Sequence of chain 1.C:
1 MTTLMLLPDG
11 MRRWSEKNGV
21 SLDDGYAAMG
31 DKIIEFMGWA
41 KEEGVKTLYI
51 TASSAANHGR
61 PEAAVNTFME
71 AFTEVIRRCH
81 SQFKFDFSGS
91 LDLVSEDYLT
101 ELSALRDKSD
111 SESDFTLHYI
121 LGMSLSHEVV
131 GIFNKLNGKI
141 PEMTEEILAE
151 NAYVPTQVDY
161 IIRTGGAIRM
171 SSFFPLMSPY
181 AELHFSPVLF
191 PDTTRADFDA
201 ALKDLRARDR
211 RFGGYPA

Sequence of chain 1.H:
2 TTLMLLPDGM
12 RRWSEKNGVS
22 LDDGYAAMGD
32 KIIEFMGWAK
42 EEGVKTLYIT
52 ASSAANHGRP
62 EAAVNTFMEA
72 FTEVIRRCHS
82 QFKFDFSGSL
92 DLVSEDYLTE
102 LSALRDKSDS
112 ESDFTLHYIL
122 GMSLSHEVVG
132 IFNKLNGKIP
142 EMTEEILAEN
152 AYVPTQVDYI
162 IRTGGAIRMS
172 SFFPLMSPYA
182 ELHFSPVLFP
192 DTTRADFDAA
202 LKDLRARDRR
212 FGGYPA

Binding-site contacts:
Ligand atom P3 contacts residue DST1 of chain 1.EA at 4.0 Å.
Ligand atom P1 contacts residue ARG169 of chain 1.H at 3.7 Å.
Ligand atom S9 contacts residue ASN57 of chain 1.H at 3.6 Å (h-bond).
Ligand atom C14 contacts residue SER53 of chain 1.H at 4.2 Å.
Ligand atom O6 contacts residue ARG169 of chain 1.H at 3.3 Å (salt-bridge).
Ligand atom C14 contacts residue THR51 of chain 1.H at 3.6 Å.
Ligand atom C14 contacts residue PHE173 of chain 1.H at 3.5 Å (hydrophobic).
Ligand atom O2 contacts residue ARG163 of chain 1.H at 3.3 Å (salt-bridge).
Ligand atom C12 contacts residue DST1 of chain 1.EA at 3.8 Å.
Ligand atom S9 contacts residue PHE173 of chain 1.H at 3.8 Å.
Ligand atom C11 contacts residue PHE173 of chain 1.H at 3.6 Å (hydrophobic).
Ligand atom C11 contacts residue DST1 of chain 1.EA at 3.6 Å.
Ligand atom C10 contacts residue PHE173 of chain 1.H at 3.9 Å (hydrophobic).
Ligand atom C13 contacts residue THR51 of chain 1.H at 3.5 Å.
Ligand atom O2 contacts residue MG1 of chain 1.FA at 4.1 Å.
Ligand atom O4 contacts residue TYR180 of chain 1.C at 3.5 Å.
Ligand atom P1 contacts residue SER171 of chain 1.H at 3.5 Å.
Ligand atom O5 contacts residue ARG169 of chain 1.H at 2.8 Å (salt-bridge).
Ligand atom O7 contacts residue MG1 of chain 1.FA at 2.1 Å.
Ligand atom O4 contacts residue SER171 of chain 1.H at 3.6 Å.
Ligand atom C13 contacts residue PHE173 of chain 1.H at 3.8 Å (hydrophobic).
Ligand atom P3 contacts residue MG1 of chain 1.FA at 3.6 Å.
Ligand atom C14 contacts residue DST1 of chain 1.EA at 3.6 Å.
Ligand atom C14 contacts residue ALA52 of chain 1.H at 4.0 Å (hydrophobic).
Ligand atom C11 contacts residue ASP9 of chain 1.H at 3.9 Å.
Ligand atom P1 contacts residue ARG163 of chain 1.H at 3.8 Å.
Ligand atom C13 contacts residue PRO8 of chain 1.H at 3.5 Å (hydrophobic).
Ligand atom O5 contacts residue SER171 of chain 1.H at 2.4 Å (h-bond).
Ligand atom C12 contacts residue PHE173 of chain 1.H at 3.4 Å (hydrophobic).
Ligand atom O7 contacts residue ASP9 of chain 1.H at 3.3 Å (salt-bridge).
Ligand atom C10 contacts residue ASN57 of chain 1.H at 3.5 Å.
Ligand atom C11 contacts residue PRO8 of chain 1.H at 4.3 Å (hydrophobic).
Ligand atom C12 contacts residue PRO8 of chain 1.H at 3.7 Å (hydrophobic).
Ligand atom C14 contacts residue PRO8 of chain 1.H at 4.0 Å (hydrophobic).
Ligand atom C10 contacts residue DST1 of chain 1.EA at 3.4 Å.
Ligand atom C14 contacts residue ASN57 of chain 1.H at 4.2 Å.
Ligand atom O7 contacts residue DST1 of chain 1.EA at 2.7 Å (h-bond).
Ligand atom C13 contacts residue LEU7 of chain 1.H at 3.7 Å (hydrophobic).
Ligand atom S9 contacts residue SER54 of chain 1.H at 4.1 Å.
Ligand atom O5 contacts residue ARG163 of chain 1.H at 3.0 Å (salt-bridge).

A small-molecule ligand and the protein it binds are described below.
Small molecule (SMILES): CC(C)=CCS[P](=O)(O)OP(=O)(O)O